Binding-site contacts:
Ligand atom O6 contacts residue UDP1 of chain 1.D at 4.1 Å.
Ligand atom O3 contacts residue HIS233 of chain 1.A at 4.1 Å.
Ligand atom O2 contacts residue ALA200 of chain 1.A at 4.4 Å.
Ligand atom C3 contacts residue ARG120 of chain 1.A at 3.9 Å.
Ligand atom C2 contacts residue UDP1 of chain 1.D at 4.0 Å.
Ligand atom C3 contacts residue TRP232 of chain 1.A at 3.8 Å (hydrophobic).
Ligand atom C2 contacts residue GLU235 of chain 1.A at 3.4 Å.
Ligand atom O3 contacts residue ARG120 of chain 1.A at 3.8 Å.
Ligand atom C1 contacts residue GLU235 of chain 1.A at 4.2 Å.
Ligand atom O2 contacts residue GLU235 of chain 1.A at 2.9 Å (salt-bridge).
Ligand atom C4 contacts residue TRP232 of chain 1.A at 3.7 Å (hydrophobic).
Ligand atom C5 contacts residue TRP232 of chain 1.A at 4.2 Å (hydrophobic).
Ligand atom O3 contacts residue ASP234 of chain 1.A at 2.7 Å (salt-bridge).
Ligand atom O4 contacts residue HIS233 of chain 1.A at 3.1 Å (h-bond).
Ligand atom C2 contacts residue ARG120 of chain 1.A at 4.5 Å.
Ligand atom O1 contacts residue UDP1 of chain 1.D at 1.6 Å.
Ligand atom O2 contacts residue GLY199 of chain 1.A at 3.5 Å (h-bond).
Ligand atom C1 contacts residue UDP1 of chain 1.D at 2.5 Å.
Ligand atom O5 contacts residue BHG1 of chain 1.B at 3.7 Å.
Ligand atom O4 contacts residue TRP232 of chain 1.A at 2.7 Å (h-bond).
Ligand atom C6 contacts residue TRP232 of chain 1.A at 3.7 Å (hydrophobic).
Ligand atom C5 contacts residue HIS233 of chain 1.A at 4.5 Å.
Ligand atom C2 contacts residue BHG1 of chain 1.B at 4.2 Å.
Ligand atom O5 contacts residue TRP232 of chain 1.A at 3.9 Å.
Ligand atom O3 contacts residue GLU235 of chain 1.A at 2.9 Å (salt-bridge).
Ligand atom O2 contacts residue ARG120 of chain 1.A at 3.8 Å.
Ligand atom O2 contacts residue UDP1 of chain 1.D at 3.9 Å.
Ligand atom C1 contacts residue BHG1 of chain 1.B at 3.9 Å.
Ligand atom C4 contacts residue HIS233 of chain 1.A at 3.8 Å.
Ligand atom C3 contacts residue ASP234 of chain 1.A at 3.7 Å.
Ligand atom C5 contacts residue UDP1 of chain 1.D at 3.7 Å.
Ligand atom O2 contacts residue BHG1 of chain 1.B at 4.5 Å.
Ligand atom O6 contacts residue TRP232 of chain 1.A at 4.2 Å.
Ligand atom O5 contacts residue UDP1 of chain 1.D at 2.9 Å (h-bond).
Ligand atom O3 contacts residue TRP232 of chain 1.A at 3.0 Å (h-bond).
Ligand atom O1 contacts residue ASP143 of chain 1.A at 4.5 Å.
Ligand atom C2 contacts residue TRP232 of chain 1.A at 4.4 Å (hydrophobic).
Ligand atom C3 contacts residue GLU235 of chain 1.A at 4.1 Å.
Ligand atom C6 contacts residue HIS233 of chain 1.A at 3.9 Å.

This protein binds this small molecule.
Small molecule (SMILES): OC[C@H]1O[C@@H](O)[C@H](O)[C@@H](O)[C@H]1O

Sequence of chain 1.A:
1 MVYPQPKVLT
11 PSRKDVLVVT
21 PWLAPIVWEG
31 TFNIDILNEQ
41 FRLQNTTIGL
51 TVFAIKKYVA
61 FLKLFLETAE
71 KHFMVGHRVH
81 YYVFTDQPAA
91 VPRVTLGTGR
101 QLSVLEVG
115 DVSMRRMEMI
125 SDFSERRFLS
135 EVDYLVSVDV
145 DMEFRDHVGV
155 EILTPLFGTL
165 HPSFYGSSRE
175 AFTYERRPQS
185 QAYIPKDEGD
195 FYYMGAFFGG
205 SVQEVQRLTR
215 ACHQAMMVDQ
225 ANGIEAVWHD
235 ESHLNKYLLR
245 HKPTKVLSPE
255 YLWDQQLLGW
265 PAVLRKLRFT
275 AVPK